Binding-site contacts:
Ligand atom C8 contacts residue PHE12 of chain 1.A at 3.8 Å (hydrophobic).
Ligand atom C4 contacts residue ASN13 of chain 1.A at 4.2 Å.
Ligand atom C5 contacts residue ASN13 of chain 1.A at 3.7 Å.
Ligand atom C2 contacts residue ASN13 of chain 1.A at 2.4 Å.
Ligand atom C7 contacts residue GLY9 of chain 1.A at 3.9 Å.
Ligand atom O7 contacts residue GLY9 of chain 1.A at 3.7 Å.
Ligand atom C7 contacts residue ASN13 of chain 1.A at 3.8 Å.
Ligand atom C8 contacts residue PHE8 of chain 1.A at 3.9 Å (hydrophobic).
Ligand atom C1 contacts residue ASN13 of chain 1.A at 1.4 Å.
Ligand atom N2 contacts residue ASN13 of chain 1.A at 2.9 Å (h-bond).
Ligand atom O5 contacts residue ASN13 of chain 1.A at 2.4 Å (h-bond).
Ligand atom C8 contacts residue GLY9 of chain 1.A at 4.2 Å.
Ligand atom O7 contacts residue ASN13 of chain 1.A at 4.3 Å.
Ligand atom C3 contacts residue ASN13 of chain 1.A at 3.8 Å.

The protein below binds the small molecule below.
Small molecule (SMILES): CC(=O)N[C@H]1[C@H](O[C@H]2[C@H](O)[C@@H](NC(C)=O)CO[C@@H]2CO[C@@H]2O[C@@H](C)[C@@H](O)[C@@H](O)[C@@H]2O)O[C@H](CO)[C@@H](O)[C@@H]1O

Sequence of chain 1.A:
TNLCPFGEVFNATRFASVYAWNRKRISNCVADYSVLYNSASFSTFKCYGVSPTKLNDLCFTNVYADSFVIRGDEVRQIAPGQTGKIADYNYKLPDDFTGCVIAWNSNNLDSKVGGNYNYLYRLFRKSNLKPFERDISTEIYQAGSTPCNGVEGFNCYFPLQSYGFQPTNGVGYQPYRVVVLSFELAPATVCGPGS